Sequence of chain 1.E:
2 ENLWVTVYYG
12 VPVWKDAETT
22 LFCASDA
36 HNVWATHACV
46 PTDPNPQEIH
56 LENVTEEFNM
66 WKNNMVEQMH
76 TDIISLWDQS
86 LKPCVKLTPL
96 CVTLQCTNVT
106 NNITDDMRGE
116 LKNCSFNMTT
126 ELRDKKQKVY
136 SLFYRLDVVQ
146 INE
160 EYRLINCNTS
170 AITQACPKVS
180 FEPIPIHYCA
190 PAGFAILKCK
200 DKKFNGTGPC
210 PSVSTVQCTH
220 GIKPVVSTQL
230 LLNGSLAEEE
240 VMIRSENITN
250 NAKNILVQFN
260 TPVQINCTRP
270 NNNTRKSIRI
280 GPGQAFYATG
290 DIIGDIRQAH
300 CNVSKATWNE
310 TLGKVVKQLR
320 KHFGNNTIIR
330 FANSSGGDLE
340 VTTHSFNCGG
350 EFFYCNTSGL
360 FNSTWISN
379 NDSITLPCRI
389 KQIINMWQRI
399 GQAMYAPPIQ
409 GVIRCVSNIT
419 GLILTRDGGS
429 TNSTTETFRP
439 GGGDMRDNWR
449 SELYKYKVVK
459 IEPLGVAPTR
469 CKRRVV

Binding-site contacts:
Ligand atom O5 contacts residue ASN308 of chain 1.E at 2.1 Å (h-bond).
Ligand atom C7 contacts residue ASN308 of chain 1.E at 4.3 Å.
Ligand atom C4 contacts residue ASN308 of chain 1.E at 4.2 Å.
Ligand atom C6 contacts residue ASN308 of chain 1.E at 4.4 Å.
Ligand atom O6 contacts residue ASN308 of chain 1.E at 4.2 Å.
Ligand atom N2 contacts residue ASN308 of chain 1.E at 3.3 Å (h-bond).
Ligand atom C2 contacts residue ASN308 of chain 1.E at 2.7 Å.
Ligand atom C3 contacts residue ASN308 of chain 1.E at 4.0 Å.
Ligand atom C1 contacts residue ASN308 of chain 1.E at 1.5 Å.
Ligand atom C5 contacts residue ASN308 of chain 1.E at 3.5 Å.

This protein binds this small molecule.
Small molecule (SMILES): CC(=O)N[C@@H]1[C@@H](O)[C@H](O)[C@@H](CO)O[C@H]1O